Binding-site contacts:
Ligand atom C2 contacts residue THR206 of chain 1.C at 4.3 Å.
Ligand atom C8 contacts residue SER244 of chain 1.C at 3.7 Å.
Ligand atom O7 contacts residue HIS321 of chain 1.C at 4.1 Å.
Ligand atom N2 contacts residue THR206 of chain 1.C at 4.3 Å.
Ligand atom C3 contacts residue THR206 of chain 1.C at 4.0 Å.
Ligand atom N2 contacts residue ASN204 of chain 1.C at 2.8 Å (h-bond).
Ligand atom C1 contacts residue THR206 of chain 1.C at 4.0 Å.
Ligand atom O5 contacts residue THR206 of chain 1.C at 4.4 Å.
Ligand atom C2 contacts residue ASN204 of chain 1.C at 2.5 Å.
Ligand atom O5 contacts residue ASN204 of chain 1.C at 2.4 Å (h-bond).
Ligand atom C5 contacts residue ASN204 of chain 1.C at 3.7 Å.
Ligand atom C3 contacts residue ASN204 of chain 1.C at 3.8 Å.
Ligand atom O7 contacts residue ASN204 of chain 1.C at 3.9 Å.
Ligand atom C5 contacts residue THR206 of chain 1.C at 4.3 Å.
Ligand atom C7 contacts residue ASN204 of chain 1.C at 3.5 Å.
Ligand atom C4 contacts residue ASN204 of chain 1.C at 4.3 Å.
Ligand atom C1 contacts residue ASN204 of chain 1.C at 1.4 Å.
Ligand atom C8 contacts residue GLU245 of chain 1.C at 3.3 Å.

Sequence of chain 1.C:
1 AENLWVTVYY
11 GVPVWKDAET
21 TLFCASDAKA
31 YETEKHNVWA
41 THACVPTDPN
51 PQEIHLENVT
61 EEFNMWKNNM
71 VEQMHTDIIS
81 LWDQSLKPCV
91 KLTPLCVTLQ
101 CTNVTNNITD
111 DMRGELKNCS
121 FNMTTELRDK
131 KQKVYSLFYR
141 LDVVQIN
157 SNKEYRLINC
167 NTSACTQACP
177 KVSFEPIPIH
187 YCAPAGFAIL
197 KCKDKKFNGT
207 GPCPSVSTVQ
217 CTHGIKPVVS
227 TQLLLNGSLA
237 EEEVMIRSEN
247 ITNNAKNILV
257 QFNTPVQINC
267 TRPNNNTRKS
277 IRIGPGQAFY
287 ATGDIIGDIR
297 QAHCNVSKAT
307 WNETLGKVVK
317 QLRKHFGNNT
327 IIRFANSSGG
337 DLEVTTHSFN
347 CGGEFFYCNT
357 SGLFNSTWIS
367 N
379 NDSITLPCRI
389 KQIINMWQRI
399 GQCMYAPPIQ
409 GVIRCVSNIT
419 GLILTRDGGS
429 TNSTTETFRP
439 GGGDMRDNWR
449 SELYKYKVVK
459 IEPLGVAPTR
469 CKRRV

This protein binds this small molecule.
Small molecule (SMILES): CC(=O)N[C@H]1[C@H](O[C@H]2[C@H](O)[C@@H](NC(C)=O)CO[C@@H]2CO)O[C@H](CO)[C@@H](O)[C@@H]1O